Binding-site contacts:
Ligand atom C7 contacts residue THR248 of chain 1.G at 3.9 Å.
Ligand atom C4 contacts residue ASN246 of chain 1.G at 4.2 Å.
Ligand atom C7 contacts residue ASN246 of chain 1.G at 2.9 Å.
Ligand atom C4 contacts residue GLU163 of chain 1.G at 4.3 Å.
Ligand atom C8 contacts residue THR248 of chain 1.G at 4.1 Å.
Ligand atom O5 contacts residue ASN246 of chain 1.G at 2.3 Å (h-bond).
Ligand atom C8 contacts residue ASN246 of chain 1.G at 3.2 Å.
Ligand atom O6 contacts residue ASN165 of chain 1.G at 3.3 Å (h-bond).
Ligand atom O7 contacts residue THR248 of chain 1.G at 3.1 Å.
Ligand atom O7 contacts residue NAG1 of chain 1.DA at 3.8 Å.
Ligand atom C2 contacts residue ASN246 of chain 1.G at 2.6 Å.
Ligand atom C3 contacts residue ASN246 of chain 1.G at 3.9 Å.
Ligand atom C6 contacts residue NAG1 of chain 1.DA at 4.2 Å.
Ligand atom C1 contacts residue ASN165 of chain 1.G at 4.0 Å.
Ligand atom C8 contacts residue ARG201 of chain 1.G at 3.3 Å.
Ligand atom C8 contacts residue NAG1 of chain 1.DA at 4.1 Å.
Ligand atom C1 contacts residue GLN164 of chain 1.G at 3.9 Å.
Ligand atom C2 contacts residue GLN164 of chain 1.G at 4.3 Å.
Ligand atom C6 contacts residue ASN165 of chain 1.G at 3.5 Å.
Ligand atom C7 contacts residue ARG201 of chain 1.G at 4.3 Å.
Ligand atom C1 contacts residue ASN246 of chain 1.G at 1.4 Å.
Ligand atom C8 contacts residue ILE217 of chain 3.G at 3.6 Å (hydrophobic).
Ligand atom O5 contacts residue ASN165 of chain 1.G at 3.0 Å.
Ligand atom O5 contacts residue GLU163 of chain 1.G at 3.6 Å.
Ligand atom C7 contacts residue NAG1 of chain 1.DA at 4.4 Å.
Ligand atom O6 contacts residue NAG1 of chain 1.DA at 3.2 Å.
Ligand atom C5 contacts residue ASN165 of chain 1.G at 3.8 Å.
Ligand atom C5 contacts residue NAG1 of chain 1.DA at 3.9 Å.
Ligand atom O7 contacts residue SER247 of chain 1.G at 3.9 Å.
Ligand atom C3 contacts residue GLU163 of chain 1.G at 4.4 Å.
Ligand atom C5 contacts residue ASN246 of chain 1.G at 3.6 Å.
Ligand atom O6 contacts residue ASP188 of chain 3.G at 2.9 Å (salt-bridge).
Ligand atom O7 contacts residue ASN246 of chain 1.G at 3.6 Å.
Ligand atom C6 contacts residue ASP188 of chain 3.G at 4.2 Å.
Ligand atom C5 contacts residue GLU163 of chain 1.G at 3.6 Å.
Ligand atom O5 contacts residue GLN164 of chain 1.G at 3.7 Å.
Ligand atom C6 contacts residue GLU163 of chain 1.G at 3.6 Å.
Ligand atom N2 contacts residue ASN246 of chain 1.G at 2.4 Å (h-bond).
Ligand atom O3 contacts residue GLU163 of chain 1.G at 3.9 Å.
Ligand atom O7 contacts residue GLU163 of chain 1.G at 4.0 Å.

This protein binds this small molecule.
Small molecule (SMILES): CC(=O)N[C@H]1[C@H](O[C@H]2[C@H](O)[C@@H](NC(C)=O)CO[C@@H]2CO)O[C@H](CO)[C@@H](O[C@@H]2O[C@H](CO)[C@@H](O)[C@H](O[C@H]3O[C@H](CO)[C@@H](O)[C@H](O)[C@@H]3O)[C@@H]2O)[C@@H]1O

Sequence of chain 3.G:
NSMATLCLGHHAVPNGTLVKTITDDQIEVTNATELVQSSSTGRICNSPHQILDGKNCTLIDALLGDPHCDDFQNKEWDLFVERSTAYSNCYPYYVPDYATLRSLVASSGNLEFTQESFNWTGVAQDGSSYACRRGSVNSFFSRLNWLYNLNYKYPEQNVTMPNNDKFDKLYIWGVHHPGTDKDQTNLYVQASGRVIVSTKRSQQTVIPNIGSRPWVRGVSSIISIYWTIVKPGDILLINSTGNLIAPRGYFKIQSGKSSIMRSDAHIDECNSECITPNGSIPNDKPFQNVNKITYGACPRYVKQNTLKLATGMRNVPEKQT

Sequence of chain 1.G:
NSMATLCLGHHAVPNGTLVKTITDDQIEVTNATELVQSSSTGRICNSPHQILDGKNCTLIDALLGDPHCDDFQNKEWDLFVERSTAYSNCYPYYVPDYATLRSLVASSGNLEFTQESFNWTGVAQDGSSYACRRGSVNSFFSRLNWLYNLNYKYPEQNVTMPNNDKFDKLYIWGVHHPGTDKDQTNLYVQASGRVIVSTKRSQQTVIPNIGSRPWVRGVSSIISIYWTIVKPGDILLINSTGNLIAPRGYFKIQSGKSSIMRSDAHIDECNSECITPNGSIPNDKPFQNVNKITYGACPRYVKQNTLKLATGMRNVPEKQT